Sequence of chain 1.O:
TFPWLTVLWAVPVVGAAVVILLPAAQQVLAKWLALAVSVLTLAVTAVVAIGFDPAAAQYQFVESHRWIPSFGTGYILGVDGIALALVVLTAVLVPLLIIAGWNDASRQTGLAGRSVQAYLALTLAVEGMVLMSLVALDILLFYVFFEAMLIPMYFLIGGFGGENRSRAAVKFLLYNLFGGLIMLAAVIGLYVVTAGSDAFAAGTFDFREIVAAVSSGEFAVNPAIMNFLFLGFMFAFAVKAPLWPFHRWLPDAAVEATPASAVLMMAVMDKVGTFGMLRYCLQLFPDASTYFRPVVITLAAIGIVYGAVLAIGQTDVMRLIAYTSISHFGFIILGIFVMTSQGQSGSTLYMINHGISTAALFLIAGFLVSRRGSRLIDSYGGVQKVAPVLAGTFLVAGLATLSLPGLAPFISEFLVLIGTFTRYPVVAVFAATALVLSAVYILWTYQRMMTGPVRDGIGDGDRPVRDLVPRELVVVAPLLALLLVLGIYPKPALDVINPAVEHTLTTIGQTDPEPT

Binding-site contacts:
Ligand atom C73 contacts residue GLN450 of chain 1.O at 3.7 Å.
Ligand atom O47 contacts residue GLN565 of chain 1.M at 3.3 Å (h-bond).
Ligand atom O72 contacts residue PRO166 of chain 1.M at 2.6 Å (h-bond).
Ligand atom C20 contacts residue PHE560 of chain 1.M at 3.8 Å (hydrophobic).
Ligand atom P34 contacts residue LYS173 of chain 1.M at 3.7 Å.
Ligand atom C28 contacts residue LYS174 of chain 1.M at 3.4 Å.
Ligand atom C16 contacts residue ASN556 of chain 1.M at 3.6 Å.
Ligand atom C19 contacts residue PHE560 of chain 1.M at 3.6 Å (hydrophobic).
Ligand atom C42 contacts residue GLY564 of chain 1.M at 3.3 Å.
Ligand atom C42 contacts residue THR568 of chain 1.M at 3.5 Å.
Ligand atom O72 contacts residue SER167 of chain 1.M at 3.3 Å (h-bond).
Ligand atom C37 contacts residue LYS173 of chain 1.M at 3.6 Å.
Ligand atom C24 contacts residue PRO236 of chain 1.M at 3.7 Å (hydrophobic).
Ligand atom O76 contacts residue THR170 of chain 1.M at 3.7 Å.
Ligand atom C19 contacts residue ASN556 of chain 1.M at 3.7 Å.
Ligand atom O72 contacts residue THR170 of chain 1.M at 2.5 Å (h-bond).
Ligand atom C26 contacts residue LYS174 of chain 1.M at 3.8 Å.
Ligand atom O33 contacts residue THR170 of chain 1.M at 3.5 Å.
Ligand atom O38 contacts residue LYS173 of chain 1.M at 3.8 Å.
Ligand atom C73 contacts residue THR170 of chain 1.M at 3.3 Å.
Ligand atom C22 contacts residue PRO236 of chain 1.M at 3.7 Å (hydrophobic).
Ligand atom C51 contacts residue MET561 of chain 1.M at 3.8 Å (hydrophobic).
Ligand atom O31 contacts residue THR170 of chain 1.M at 3.1 Å.
Ligand atom O29 contacts residue LYS174 of chain 1.M at 3.2 Å.
Ligand atom C69 contacts residue THR170 of chain 1.M at 3.5 Å.
Ligand atom C48 contacts residue LYS173 of chain 1.M at 3.2 Å.
Ligand atom C57 contacts residue PHE560 of chain 1.M at 3.4 Å (hydrophobic).
Ligand atom C36 contacts residue LYS173 of chain 1.M at 3.2 Å.
Ligand atom C71 contacts residue THR170 of chain 1.M at 3.2 Å.
Ligand atom C41 contacts residue GLN565 of chain 1.M at 3.7 Å.
Ligand atom O49 contacts residue LYS173 of chain 1.M at 2.7 Å (salt-bridge).
Ligand atom C58 contacts residue PHE560 of chain 1.M at 3.7 Å (hydrophobic).
Ligand atom C36 contacts residue TRP447 of chain 1.O at 3.6 Å (hydrophobic).
Ligand atom O63 contacts residue LYS173 of chain 1.M at 2.8 Å (salt-bridge).
Ligand atom C50 contacts residue LYS173 of chain 1.M at 3.9 Å.
Ligand atom C42 contacts residue GLN565 of chain 1.M at 3.7 Å.
Ligand atom O63 contacts residue GLN450 of chain 1.O at 3.0 Å (h-bond).
Ligand atom O35 contacts residue LYS173 of chain 1.M at 3.5 Å (salt-bridge).
Ligand atom C55 contacts residue PHE560 of chain 1.M at 3.6 Å (hydrophobic).
Ligand atom O27 contacts residue ASP553 of chain 1.M at 3.6 Å (salt-bridge).

Sequence of chain 1.M:
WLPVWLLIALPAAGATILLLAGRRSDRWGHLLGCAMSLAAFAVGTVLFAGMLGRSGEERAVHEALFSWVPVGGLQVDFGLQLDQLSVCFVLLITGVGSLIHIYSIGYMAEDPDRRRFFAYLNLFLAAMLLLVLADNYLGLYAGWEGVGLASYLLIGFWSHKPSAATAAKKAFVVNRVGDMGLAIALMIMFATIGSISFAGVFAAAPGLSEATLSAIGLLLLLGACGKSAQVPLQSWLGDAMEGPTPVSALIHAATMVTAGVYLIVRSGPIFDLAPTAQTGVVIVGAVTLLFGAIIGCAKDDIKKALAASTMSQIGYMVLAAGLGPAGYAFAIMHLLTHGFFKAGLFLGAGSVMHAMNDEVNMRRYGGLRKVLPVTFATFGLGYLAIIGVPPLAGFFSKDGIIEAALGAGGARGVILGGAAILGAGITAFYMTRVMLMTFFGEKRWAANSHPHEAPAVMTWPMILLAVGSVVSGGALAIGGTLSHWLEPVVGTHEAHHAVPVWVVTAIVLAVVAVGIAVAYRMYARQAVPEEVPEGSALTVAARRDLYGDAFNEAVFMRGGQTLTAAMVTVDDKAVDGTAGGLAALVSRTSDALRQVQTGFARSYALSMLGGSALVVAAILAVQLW

A protein and the small-molecule ligand that binds it are described below.
Small molecule (SMILES): CCCCCCCCCCC(=O)OC[C@H](COP(=O)(O)O[C@H]1[C@H](O[C@H]2O[C@H](CO)C(O)[C@H](O)[C@@H]2O)[C@H](O)[C@@H](O)[C@H](O)[C@@H]1OC1O[C@H](COC(=O)CCCCCCCCCC)[C@@H](O)[C@H](O)[C@@H]1O)OC(=O)CCCCCCC